Sequence of chain 3.A:
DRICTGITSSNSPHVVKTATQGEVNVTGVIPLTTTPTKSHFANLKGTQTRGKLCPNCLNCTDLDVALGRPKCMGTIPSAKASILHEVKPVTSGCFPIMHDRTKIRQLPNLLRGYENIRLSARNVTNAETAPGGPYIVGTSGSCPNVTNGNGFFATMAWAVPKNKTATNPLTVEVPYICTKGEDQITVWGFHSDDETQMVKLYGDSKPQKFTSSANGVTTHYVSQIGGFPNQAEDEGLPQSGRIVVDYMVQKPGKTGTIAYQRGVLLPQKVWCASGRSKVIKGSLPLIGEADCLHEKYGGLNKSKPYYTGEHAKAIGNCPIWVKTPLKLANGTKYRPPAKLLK

A protein and the small-molecule ligand that binds it are described below.
Small molecule (SMILES): CC(=O)N[C@H]1[C@H](O[C@H]2[C@H](O)[C@@H](NC(C)=O)CO[C@@H]2CO)O[C@H](CO)[C@@H](O)[C@@H]1O

Binding-site contacts:
Ligand atom C8 contacts residue TYR334 of chain 3.A at 3.3 Å (hydrophobic).
Ligand atom O5 contacts residue PRO13 of chain 3.A at 2.8 Å (h-bond).
Ligand atom C7 contacts residue ASN25 of chain 3.A at 3.7 Å.
Ligand atom C2 contacts residue PRO13 of chain 3.A at 4.2 Å (hydrophobic).
Ligand atom C5 contacts residue ASN25 of chain 3.A at 3.5 Å.
Ligand atom C3 contacts residue ASN25 of chain 3.A at 3.9 Å.
Ligand atom C2 contacts residue ASN25 of chain 3.A at 2.8 Å.
Ligand atom C7 contacts residue SER12 of chain 3.A at 4.3 Å.
Ligand atom O7 contacts residue ASN25 of chain 3.A at 3.1 Å (h-bond).
Ligand atom O6 contacts residue ASN25 of chain 3.A at 4.2 Å.
Ligand atom O6 contacts residue HIS14 of chain 3.A at 4.2 Å.
Ligand atom N2 contacts residue SER12 of chain 3.A at 3.3 Å (h-bond).
Ligand atom O5 contacts residue ASN25 of chain 3.A at 2.3 Å (h-bond).
Ligand atom C1 contacts residue PRO13 of chain 3.A at 3.8 Å (hydrophobic).
Ligand atom C2 contacts residue SER12 of chain 3.A at 3.3 Å.
Ligand atom O6 contacts residue PRO13 of chain 3.A at 2.6 Å (h-bond).
Ligand atom O5 contacts residue SER12 of chain 3.A at 3.8 Å.
Ligand atom O6 contacts residue VAL15 of chain 3.A at 3.6 Å.
Ligand atom C5 contacts residue PRO13 of chain 3.A at 3.6 Å (hydrophobic).
Ligand atom N2 contacts residue ASN25 of chain 3.A at 3.3 Å (h-bond).
Ligand atom O5 contacts residue HIS14 of chain 3.A at 4.4 Å.
Ligand atom C4 contacts residue ASN25 of chain 3.A at 4.3 Å.
Ligand atom C4 contacts residue PRO13 of chain 3.A at 4.3 Å (hydrophobic).
Ligand atom C6 contacts residue PRO13 of chain 3.A at 3.2 Å (hydrophobic).
Ligand atom C1 contacts residue ASN25 of chain 3.A at 1.4 Å.
Ligand atom C6 contacts residue ASN25 of chain 3.A at 4.5 Å.
Ligand atom C1 contacts residue SER12 of chain 3.A at 3.2 Å.